Binding-site contacts:
Ligand atom N25 contacts residue GLY31 of chain 1.I at 3.6 Å.
Ligand atom C7 contacts residue LEU30 of chain 1.I at 3.0 Å (hydrophobic).
Ligand atom O26 contacts residue LEU30 of chain 1.I at 3.6 Å.
Ligand atom C13 contacts residue VAL38 of chain 1.I at 3.5 Å (hydrophobic).
Ligand atom C6 contacts residue GLY33 of chain 1.I at 3.6 Å.
Ligand atom C17 contacts residue LEU153 of chain 1.I at 3.8 Å (hydrophobic).
Ligand atom C12 contacts residue LEU30 of chain 1.I at 3.8 Å (hydrophobic).
Ligand atom C12 contacts residue LEU101 of chain 1.I at 3.7 Å (hydrophobic).
Ligand atom N20 contacts residue ASP167 of chain 1.I at 3.2 Å (salt-bridge).
Ligand atom C16 contacts residue LEU30 of chain 1.I at 3.9 Å (hydrophobic).
Ligand atom C6 contacts residue ASP167 of chain 1.I at 3.3 Å.
Ligand atom C19 contacts residue THR166 of chain 1.I at 3.5 Å.
Ligand atom C17 contacts residue LEU30 of chain 1.I at 3.2 Å (hydrophobic).
Ligand atom C10 contacts residue GLU99 of chain 1.I at 3.8 Å.
Ligand atom C4 contacts residue ASP102 of chain 1.I at 3.7 Å.
Ligand atom C10 contacts residue ALA51 of chain 1.I at 3.8 Å (hydrophobic).
Ligand atom C15 contacts residue LEU153 of chain 1.I at 3.8 Å (hydrophobic).
Ligand atom O26 contacts residue LEU101 of chain 1.I at 3.2 Å (h-bond).
Ligand atom N20 contacts residue THR166 of chain 1.I at 3.3 Å (h-bond).
Ligand atom N23 contacts residue GLU99 of chain 1.I at 3.6 Å.
Ligand atom N24 contacts residue THR166 of chain 1.I at 3.2 Å (h-bond).
Ligand atom C16 contacts residue LEU153 of chain 1.I at 3.4 Å (hydrophobic).
Ligand atom C9 contacts residue LEU153 of chain 1.I at 3.7 Å (hydrophobic).
Ligand atom C8 contacts residue VAL38 of chain 1.I at 3.8 Å (hydrophobic).
Ligand atom C5 contacts residue VAL38 of chain 1.I at 3.4 Å (hydrophobic).
Ligand atom N20 contacts residue MET98 of chain 1.I at 3.4 Å (h-bond).
Ligand atom C2 contacts residue GLY104 of chain 1.I at 3.7 Å.
Ligand atom C4 contacts residue LEU101 of chain 1.I at 3.6 Å (hydrophobic).
Ligand atom C11 contacts residue LEU30 of chain 1.I at 3.4 Å (hydrophobic).
Ligand atom N22 contacts residue ASP167 of chain 1.I at 3.2 Å.
Ligand atom N25 contacts residue VAL38 of chain 1.I at 3.7 Å.
Ligand atom C6 contacts residue LYS53 of chain 1.I at 3.5 Å.
Ligand atom N23 contacts residue LEU101 of chain 1.I at 3.2 Å (h-bond).
Ligand atom C5 contacts residue ASP167 of chain 1.I at 3.8 Å.
Ligand atom C1 contacts residue GLY104 of chain 1.I at 3.5 Å.
Ligand atom C5 contacts residue GLY33 of chain 1.I at 3.4 Å.
Ligand atom C19 contacts residue ASP167 of chain 1.I at 3.4 Å.
Ligand atom N21 contacts residue LEU101 of chain 1.I at 2.8 Å (h-bond).
Ligand atom C18 contacts residue LEU153 of chain 1.I at 3.5 Å (hydrophobic).
Ligand atom N22 contacts residue LYS53 of chain 1.I at 3.1 Å (salt-bridge).

A small-molecule ligand and the protein it binds are described below.
Small molecule (SMILES): Nc1nccc(Nc2cc(-c3cc4ccccc4o3)c3[nH]ncc3c2)n1

Sequence of chain 1.I:
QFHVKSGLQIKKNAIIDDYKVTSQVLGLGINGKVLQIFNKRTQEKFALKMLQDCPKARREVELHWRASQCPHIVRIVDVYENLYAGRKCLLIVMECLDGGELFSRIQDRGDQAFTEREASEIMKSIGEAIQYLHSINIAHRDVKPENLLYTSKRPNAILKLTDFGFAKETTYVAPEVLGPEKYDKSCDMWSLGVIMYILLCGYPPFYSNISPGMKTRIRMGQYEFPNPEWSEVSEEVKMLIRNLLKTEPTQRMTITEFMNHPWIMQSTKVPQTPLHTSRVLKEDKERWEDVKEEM